The small molecule below binds the protein below.
Small molecule (SMILES): CC(=O)N[C@@H]1[C@@H](O)[C@H](O[C@@H]2O[C@H](CO)[C@H](O)[C@H](O[C@]3(C(=O)O)C[C@H](O)[C@@H](NC(C)=O)[C@H]([C@H](O)[C@H](O)CO)O3)[C@H]2O)[C@@H](CO)O[C@H]1O

Sequence of chain 3.A:
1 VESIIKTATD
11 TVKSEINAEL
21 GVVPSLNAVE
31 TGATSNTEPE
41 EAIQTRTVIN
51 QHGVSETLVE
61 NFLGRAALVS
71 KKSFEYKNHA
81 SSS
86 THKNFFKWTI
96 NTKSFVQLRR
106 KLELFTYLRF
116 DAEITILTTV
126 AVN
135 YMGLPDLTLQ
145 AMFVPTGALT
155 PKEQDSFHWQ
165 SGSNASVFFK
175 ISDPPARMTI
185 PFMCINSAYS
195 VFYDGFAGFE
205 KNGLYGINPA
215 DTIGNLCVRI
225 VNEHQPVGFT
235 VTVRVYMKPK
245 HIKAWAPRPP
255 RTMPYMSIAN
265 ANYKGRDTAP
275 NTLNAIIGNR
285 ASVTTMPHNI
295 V

Sequence of chain 3.C:
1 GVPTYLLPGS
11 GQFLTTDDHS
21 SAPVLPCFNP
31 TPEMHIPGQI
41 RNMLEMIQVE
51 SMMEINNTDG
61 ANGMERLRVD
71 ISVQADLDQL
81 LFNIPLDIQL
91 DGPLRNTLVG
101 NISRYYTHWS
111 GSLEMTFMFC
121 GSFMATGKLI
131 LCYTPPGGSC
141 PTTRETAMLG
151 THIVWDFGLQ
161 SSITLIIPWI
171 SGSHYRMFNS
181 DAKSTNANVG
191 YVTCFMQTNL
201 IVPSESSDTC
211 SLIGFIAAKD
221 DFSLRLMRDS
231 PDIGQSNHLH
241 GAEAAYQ

Binding-site contacts:
Ligand atom C11 contacts residue PRO231 of chain 3.C at 3.5 Å (hydrophobic).
Ligand atom C2 contacts residue ASP91 of chain 3.C at 3.2 Å.
Ligand atom C11 contacts residue GLY234 of chain 3.C at 3.8 Å.
Ligand atom N5 contacts residue PRO231 of chain 3.C at 3.0 Å (h-bond).
Ligand atom C1 contacts residue ASN283 of chain 3.A at 3.4 Å.
Ligand atom C5 contacts residue PRO274 of chain 3.A at 3.9 Å (hydrophobic).
Ligand atom C6 contacts residue ALA273 of chain 3.A at 3.8 Å (hydrophobic).
Ligand atom C5 contacts residue PRO231 of chain 3.C at 3.7 Å (hydrophobic).
Ligand atom O3 contacts residue ASP91 of chain 3.C at 3.5 Å.
Ligand atom C4 contacts residue ASP232 of chain 3.C at 3.4 Å.
Ligand atom C5 contacts residue ASN275 of chain 3.A at 3.5 Å.
Ligand atom C6 contacts residue ASN283 of chain 3.A at 3.8 Å.
Ligand atom O4 contacts residue ARG95 of chain 3.C at 3.5 Å.
Ligand atom O6 contacts residue ALA273 of chain 3.A at 3.7 Å.
Ligand atom O5 contacts residue ASN283 of chain 3.A at 3.7 Å.
Ligand atom O6 contacts residue PRO274 of chain 3.A at 3.6 Å.
Ligand atom O10 contacts residue ASN275 of chain 3.A at 3.0 Å (h-bond).
Ligand atom C1 contacts residue ARG104 of chain 3.C at 3.8 Å.
Ligand atom C10 contacts residue PRO231 of chain 3.C at 3.8 Å (hydrophobic).
Ligand atom O4 contacts residue ASN275 of chain 3.A at 3.0 Å (h-bond).
Ligand atom N5 contacts residue ASN275 of chain 3.A at 3.4 Å (h-bond).
Ligand atom C10 contacts residue ASN275 of chain 3.A at 3.3 Å.
Ligand atom O4 contacts residue PRO231 of chain 3.C at 3.9 Å.
Ligand atom C4 contacts residue PRO231 of chain 3.C at 3.6 Å (hydrophobic).
Ligand atom O2 contacts residue GLY282 of chain 3.A at 3.8 Å.
Ligand atom C11 contacts residue ASP232 of chain 3.C at 3.6 Å.
Ligand atom O6 contacts residue GLY282 of chain 3.A at 3.5 Å.
Ligand atom O10 contacts residue ARG270 of chain 3.A at 3.6 Å.
Ligand atom O1B contacts residue ARG104 of chain 3.C at 3.0 Å (salt-bridge).
Ligand atom O4 contacts residue ASP232 of chain 3.C at 2.8 Å (salt-bridge).
Ligand atom O7 contacts residue PRO274 of chain 3.A at 3.6 Å.
Ligand atom C11 contacts residue ILE233 of chain 3.C at 3.6 Å (hydrophobic).
Ligand atom C3 contacts residue ARG104 of chain 3.C at 3.8 Å.
Ligand atom O6 contacts residue ASN283 of chain 3.A at 3.0 Å (h-bond).
Ligand atom C5 contacts residue ASN283 of chain 3.A at 3.8 Å.
Ligand atom C5 contacts residue GLY282 of chain 3.A at 3.8 Å.
Ligand atom C4 contacts residue ASN275 of chain 3.A at 3.7 Å.
Ligand atom C6 contacts residue GLY282 of chain 3.A at 3.6 Å.
Ligand atom O2 contacts residue PRO274 of chain 3.A at 3.4 Å.
Ligand atom O2 contacts residue ASP91 of chain 3.C at 2.5 Å (salt-bridge).